Binding-site contacts:
Ligand atom C1 contacts residue ASN12 of chain 1.A at 1.4 Å.
Ligand atom O7 contacts residue VAL36 of chain 1.A at 4.3 Å.
Ligand atom C5 contacts residue ASN12 of chain 1.A at 3.6 Å.
Ligand atom O5 contacts residue ASN12 of chain 1.A at 2.3 Å (h-bond).
Ligand atom N2 contacts residue ASN12 of chain 1.A at 3.1 Å (h-bond).
Ligand atom C4 contacts residue ASN12 of chain 1.A at 4.2 Å.
Ligand atom C8 contacts residue PHE11 of chain 1.A at 3.8 Å (hydrophobic).
Ligand atom O7 contacts residue ASN12 of chain 1.A at 4.4 Å.
Ligand atom C7 contacts residue GLY8 of chain 1.A at 3.8 Å.
Ligand atom C3 contacts residue ASN12 of chain 1.A at 3.9 Å.
Ligand atom C7 contacts residue ASN12 of chain 1.A at 4.0 Å.
Ligand atom C2 contacts residue ASN12 of chain 1.A at 2.5 Å.
Ligand atom C8 contacts residue GLY8 of chain 1.A at 4.0 Å.
Ligand atom O7 contacts residue GLY8 of chain 1.A at 3.6 Å.
Ligand atom C8 contacts residue PHE7 of chain 1.A at 3.5 Å (hydrophobic).
Ligand atom C7 contacts residue PHE7 of chain 1.A at 4.3 Å (hydrophobic).
Ligand atom O3 contacts residue VAL36 of chain 1.A at 3.6 Å.

This small molecule binds to this protein.
Small molecule (SMILES): CC(=O)N[C@@H]1[C@@H](O)[C@H](O)[C@@H](CO)O[C@H]1O

Sequence of chain 1.A:
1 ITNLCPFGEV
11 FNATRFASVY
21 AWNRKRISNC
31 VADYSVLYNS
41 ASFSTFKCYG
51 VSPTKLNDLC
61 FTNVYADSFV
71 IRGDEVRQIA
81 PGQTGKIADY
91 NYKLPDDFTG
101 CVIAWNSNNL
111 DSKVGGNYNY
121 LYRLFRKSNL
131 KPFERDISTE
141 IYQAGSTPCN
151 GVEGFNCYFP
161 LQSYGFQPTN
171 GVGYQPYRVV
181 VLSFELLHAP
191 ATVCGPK